Sequence of chain 1.O:
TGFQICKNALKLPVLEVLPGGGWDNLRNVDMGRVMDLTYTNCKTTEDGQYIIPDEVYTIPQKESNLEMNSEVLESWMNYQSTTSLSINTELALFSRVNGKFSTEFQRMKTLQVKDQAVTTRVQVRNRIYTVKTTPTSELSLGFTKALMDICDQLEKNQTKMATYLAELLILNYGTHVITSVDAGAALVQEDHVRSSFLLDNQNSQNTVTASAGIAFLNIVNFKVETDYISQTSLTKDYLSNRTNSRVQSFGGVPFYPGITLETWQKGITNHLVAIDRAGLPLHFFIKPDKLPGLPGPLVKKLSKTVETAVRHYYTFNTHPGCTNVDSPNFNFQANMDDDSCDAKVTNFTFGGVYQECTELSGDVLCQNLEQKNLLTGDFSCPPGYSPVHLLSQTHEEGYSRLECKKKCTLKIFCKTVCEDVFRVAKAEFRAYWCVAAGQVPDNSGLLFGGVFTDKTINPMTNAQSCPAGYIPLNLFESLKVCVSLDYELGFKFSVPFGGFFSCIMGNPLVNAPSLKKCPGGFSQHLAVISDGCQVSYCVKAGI

Binding-site contacts:
Ligand atom N2 contacts residue VAL205 of chain 1.O at 4.1 Å.
Ligand atom C7 contacts residue VAL205 of chain 1.O at 4.4 Å (hydrophobic).
Ligand atom N2 contacts residue ASN253 of chain 1.O at 2.9 Å (h-bond).
Ligand atom C8 contacts residue THR255 of chain 1.O at 4.5 Å.
Ligand atom C2 contacts residue SER207 of chain 1.O at 3.2 Å.
Ligand atom C4 contacts residue ASN253 of chain 1.O at 4.2 Å.
Ligand atom C6 contacts residue LEU251 of chain 1.O at 3.7 Å (hydrophobic).
Ligand atom C8 contacts residue VAL205 of chain 1.O at 3.6 Å (hydrophobic).
Ligand atom C5 contacts residue ASN253 of chain 1.O at 3.6 Å.
Ligand atom N2 contacts residue SER207 of chain 1.O at 3.4 Å (h-bond).
Ligand atom O6 contacts residue LEU251 of chain 1.O at 3.8 Å.
Ligand atom O5 contacts residue ASN253 of chain 1.O at 2.4 Å (h-bond).
Ligand atom C3 contacts residue ASN253 of chain 1.O at 3.8 Å.
Ligand atom O3 contacts residue SER207 of chain 1.O at 3.9 Å.
Ligand atom O7 contacts residue ASN253 of chain 1.O at 3.7 Å.
Ligand atom C1 contacts residue SER207 of chain 1.O at 4.1 Å.
Ligand atom C2 contacts residue ASN253 of chain 1.O at 2.5 Å.
Ligand atom O5 contacts residue LEU251 of chain 1.O at 4.3 Å.
Ligand atom C3 contacts residue SER207 of chain 1.O at 4.1 Å.
Ligand atom C1 contacts residue ASN253 of chain 1.O at 1.4 Å.
Ligand atom C7 contacts residue ASN253 of chain 1.O at 3.5 Å.

A small-molecule ligand and the protein it binds are described below.
Small molecule (SMILES): CC(=O)N[C@@H]1[C@@H](O)[C@H](O)[C@@H](CO)O[C@H]1O